Binding-site contacts:
Ligand atom C6 contacts residue VAL178 of chain 1.A at 3.4 Å (hydrophobic).
Ligand atom C1' contacts residue SER90 of chain 1.A at 3.2 Å.
Ligand atom N6 contacts residue ASP204 of chain 1.A at 3.1 Å (salt-bridge).
Ligand atom C4' contacts residue PO41 of chain 1.H at 3.5 Å.
Ligand atom O5' contacts residue PHE159 of chain 1.A at 3.2 Å.
Ligand atom O5' contacts residue HIS4 of chain 1.D at 2.4 Å (h-bond).
Ligand atom C6 contacts residue GLY92 of chain 1.A at 3.6 Å.
Ligand atom O2' contacts residue ARG87 of chain 1.A at 3.2 Å (salt-bridge).
Ligand atom O2' contacts residue PO41 of chain 1.H at 3.0 Å (h-bond).
Ligand atom C5' contacts residue HIS4 of chain 1.D at 3.2 Å.
Ligand atom C3' contacts residue GLU181 of chain 1.A at 3.3 Å.
Ligand atom N7 contacts residue SER203 of chain 1.A at 3.4 Å (h-bond).
Ligand atom O4' contacts residue SER90 of chain 1.A at 3.3 Å (h-bond).
Ligand atom C5 contacts residue VAL178 of chain 1.A at 3.4 Å (hydrophobic).
Ligand atom C1' contacts residue PO41 of chain 1.H at 3.0 Å.
Ligand atom N1 contacts residue VAL178 of chain 1.A at 3.4 Å (h-bond).
Ligand atom O2' contacts residue GLU181 of chain 1.A at 2.6 Å (salt-bridge).
Ligand atom C5 contacts residue GLY92 of chain 1.A at 3.5 Å.
Ligand atom C9 contacts residue SER90 of chain 1.A at 3.2 Å.
Ligand atom C2 contacts residue VAL178 of chain 1.A at 3.5 Å (hydrophobic).
Ligand atom C5' contacts residue MET64 of chain 1.A at 3.5 Å (hydrophobic).
Ligand atom C4 contacts residue VAL178 of chain 1.A at 3.5 Å (hydrophobic).
Ligand atom N8 contacts residue SER203 of chain 1.A at 3.5 Å (h-bond).
Ligand atom N8 contacts residue SER90 of chain 1.A at 2.6 Å (h-bond).
Ligand atom O3' contacts residue PO41 of chain 1.H at 2.4 Å (h-bond).
Ligand atom N7 contacts residue CYS91 of chain 1.A at 3.5 Å.
Ligand atom C2' contacts residue PO41 of chain 1.H at 3.5 Å.
Ligand atom N6 contacts residue GLY92 of chain 1.A at 3.2 Å.
Ligand atom N3 contacts residue VAL178 of chain 1.A at 3.6 Å (h-bond).
Ligand atom N7 contacts residue ASP204 of chain 1.A at 3.0 Å (salt-bridge).
Ligand atom N7 contacts residue GLY92 of chain 1.A at 3.5 Å (h-bond).
Ligand atom C3' contacts residue PO41 of chain 1.H at 3.5 Å.
Ligand atom O4' contacts residue PO41 of chain 1.H at 3.5 Å (h-bond).
Ligand atom C3' contacts residue MET180 of chain 1.A at 3.5 Å (hydrophobic).
Ligand atom C2 contacts residue PHE159 of chain 1.A at 3.5 Å (hydrophobic).
Ligand atom O2' contacts residue MET180 of chain 1.A at 2.9 Å (h-bond).
Ligand atom O3' contacts residue GLU181 of chain 1.A at 2.5 Å (salt-bridge).
Ligand atom O4' contacts residue ARG43 of chain 1.D at 3.5 Å (salt-bridge).
Ligand atom N3 contacts residue GLU179 of chain 1.A at 3.5 Å.
Ligand atom O2' contacts residue GLU179 of chain 1.A at 3.1 Å.

The small molecule below binds the protein below.
Small molecule (SMILES): Nc1ncnc2c([C@@H]3O[C@H](CO)[C@@H](O)[C@H]3O)n[nH]c12

Sequence of chain 1.A:
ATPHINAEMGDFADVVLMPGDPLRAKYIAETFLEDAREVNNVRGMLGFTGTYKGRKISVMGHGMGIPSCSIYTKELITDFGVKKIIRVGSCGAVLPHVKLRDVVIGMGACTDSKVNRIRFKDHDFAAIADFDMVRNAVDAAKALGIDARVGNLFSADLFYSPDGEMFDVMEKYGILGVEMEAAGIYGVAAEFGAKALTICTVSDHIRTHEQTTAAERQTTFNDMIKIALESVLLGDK

Sequence of chain 1.D:
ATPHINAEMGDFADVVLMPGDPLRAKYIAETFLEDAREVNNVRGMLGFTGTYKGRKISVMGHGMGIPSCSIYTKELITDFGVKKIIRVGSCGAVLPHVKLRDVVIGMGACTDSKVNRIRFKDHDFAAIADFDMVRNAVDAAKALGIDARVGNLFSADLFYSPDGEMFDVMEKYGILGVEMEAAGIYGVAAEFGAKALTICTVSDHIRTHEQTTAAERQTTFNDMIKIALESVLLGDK